Sequence of chain 1.B:
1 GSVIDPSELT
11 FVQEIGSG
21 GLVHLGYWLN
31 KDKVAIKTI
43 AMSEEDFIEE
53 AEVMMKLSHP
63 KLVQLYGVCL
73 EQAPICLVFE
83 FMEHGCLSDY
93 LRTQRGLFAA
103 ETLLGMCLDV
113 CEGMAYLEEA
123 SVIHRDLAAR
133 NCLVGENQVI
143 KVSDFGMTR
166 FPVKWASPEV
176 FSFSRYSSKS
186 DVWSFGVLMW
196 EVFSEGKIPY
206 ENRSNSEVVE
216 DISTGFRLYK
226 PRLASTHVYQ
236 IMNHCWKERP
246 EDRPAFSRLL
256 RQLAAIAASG

This small molecule binds to this protein.
Small molecule (SMILES): CN(C)Cc1ccc([C@H]2C[C@@H]2C(=O)Nc2nc3ccc(-c4cn[nH]c4)cc3s2)cc1

Binding-site contacts:
Ligand atom N30 contacts residue PHE81 of chain 1.B at 3.3 Å.
Ligand atom C16 contacts residue GLY87 of chain 1.B at 3.3 Å.
Ligand atom C7 contacts residue ILE15 of chain 1.B at 3.7 Å (hydrophobic).
Ligand atom C29 contacts residue SER145 of chain 1.B at 3.2 Å.
Ligand atom C13 contacts residue GLU85 of chain 1.B at 3.5 Å.
Ligand atom O17 contacts residue GLY87 of chain 1.B at 3.5 Å.
Ligand atom C22 contacts residue GLU82 of chain 1.B at 3.4 Å.
Ligand atom C14 contacts residue MET84 of chain 1.B at 3.7 Å (hydrophobic).
Ligand atom O17 contacts residue ILE15 of chain 1.B at 3.8 Å.
Ligand atom N30 contacts residue ASP146 of chain 1.B at 3.4 Å (salt-bridge).
Ligand atom C14 contacts residue GLU85 of chain 1.B at 3.5 Å.
Ligand atom C23 contacts residue LEU135 of chain 1.B at 3.5 Å (hydrophobic).
Ligand atom N30 contacts residue SER145 of chain 1.B at 3.4 Å (h-bond).
Ligand atom C23 contacts residue ALA35 of chain 1.B at 3.7 Å (hydrophobic).
Ligand atom C26 contacts residue ALA35 of chain 1.B at 3.8 Å (hydrophobic).
Ligand atom C9 contacts residue GLU85 of chain 1.B at 3.5 Å.
Ligand atom C14 contacts residue GLY87 of chain 1.B at 3.8 Å.
Ligand atom C13 contacts residue HIS86 of chain 1.B at 3.6 Å.
Ligand atom N32 contacts residue LYS37 of chain 1.B at 3.4 Å.
Ligand atom C19 contacts residue GLY87 of chain 1.B at 3.8 Å.
Ligand atom C21 contacts residue LEU135 of chain 1.B at 3.9 Å (hydrophobic).
Ligand atom C6 contacts residue GLN13 of chain 1.B at 3.8 Å.
Ligand atom C14 contacts residue PHE83 of chain 1.B at 3.5 Å (hydrophobic).
Ligand atom N18 contacts residue GLY87 of chain 1.B at 3.4 Å.
Ligand atom C23 contacts residue PHE81 of chain 1.B at 3.7 Å (hydrophobic).
Ligand atom C24 contacts residue LEU135 of chain 1.B at 3.8 Å (hydrophobic).
Ligand atom C29 contacts residue PHE81 of chain 1.B at 3.6 Å (hydrophobic).
Ligand atom C21 contacts residue ALA35 of chain 1.B at 3.3 Å (hydrophobic).
Ligand atom C22 contacts residue LEU135 of chain 1.B at 3.7 Å (hydrophobic).
Ligand atom N20 contacts residue MET84 of chain 1.B at 3.3 Å (h-bond).
Ligand atom N18 contacts residue MET84 of chain 1.B at 2.7 Å (h-bond).
Ligand atom C13 contacts residue GLY87 of chain 1.B at 3.6 Å.
Ligand atom C9 contacts residue PHE83 of chain 1.B at 3.6 Å (hydrophobic).
Ligand atom N20 contacts residue ALA35 of chain 1.B at 3.8 Å.
Ligand atom C19 contacts residue MET84 of chain 1.B at 3.5 Å (hydrophobic).
Ligand atom C16 contacts residue MET84 of chain 1.B at 3.6 Å (hydrophobic).
Ligand atom C22 contacts residue ALA35 of chain 1.B at 3.3 Å (hydrophobic).
Ligand atom C26 contacts residue LEU135 of chain 1.B at 3.7 Å (hydrophobic).
Ligand atom C16 contacts residue PHE83 of chain 1.B at 3.8 Å (hydrophobic).
Ligand atom N18 contacts residue PHE83 of chain 1.B at 3.3 Å.